A protein and the small-molecule ligand that binds it are described below.
Small molecule (SMILES): Nc1ncnc2c1ncn2[C@H]1C[C@H](O[P](=O)(O)OC[C@H]2OC[C@H](O)[C@@H]2OP(=O)(O)O)CO1

Sequence of chain 1.D:
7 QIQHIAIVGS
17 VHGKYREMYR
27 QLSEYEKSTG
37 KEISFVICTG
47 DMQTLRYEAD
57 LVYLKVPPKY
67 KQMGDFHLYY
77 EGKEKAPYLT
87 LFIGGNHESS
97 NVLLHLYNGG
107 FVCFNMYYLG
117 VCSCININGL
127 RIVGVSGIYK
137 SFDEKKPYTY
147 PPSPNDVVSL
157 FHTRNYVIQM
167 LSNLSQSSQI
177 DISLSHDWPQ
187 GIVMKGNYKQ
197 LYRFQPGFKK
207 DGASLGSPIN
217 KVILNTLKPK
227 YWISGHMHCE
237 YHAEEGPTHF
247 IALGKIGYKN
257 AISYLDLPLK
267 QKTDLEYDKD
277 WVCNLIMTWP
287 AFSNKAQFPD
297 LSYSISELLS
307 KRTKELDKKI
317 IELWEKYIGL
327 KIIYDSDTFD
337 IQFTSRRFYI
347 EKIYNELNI

Binding-site contacts:
Ligand atom O3' contacts residue G461 of chain 1.F at 2.9 Å (h-bond).
Ligand atom C8 contacts residue LYS251 of chain 1.D at 3.6 Å.
Ligand atom N6 contacts residue LYS251 of chain 1.D at 3.6 Å.
Ligand atom C6 contacts residue HIS18 of chain 1.D at 3.8 Å.
Ligand atom N9 contacts residue G461 of chain 1.F at 3.2 Å (h-bond).
Ligand atom N1 contacts residue HIS18 of chain 1.D at 3.8 Å.
Ligand atom C3' contacts residue HIS93 of chain 1.D at 3.9 Å.
Ligand atom O3' contacts residue ILE134 of chain 1.D at 3.6 Å.
Ligand atom C2 contacts residue GLN49 of chain 1.D at 3.0 Å.
Ligand atom C4' contacts residue ILE134 of chain 1.D at 3.7 Å (hydrophobic).
Ligand atom OP2 contacts residue LYS61 of chain 1.D at 3.0 Å (salt-bridge).
Ligand atom N3 contacts residue HIS93 of chain 1.D at 3.2 Å (h-bond).
Ligand atom C3' contacts residue G461 of chain 1.F at 2.5 Å.
Ligand atom C5' contacts residue ASN92 of chain 1.D at 3.1 Å.
Ligand atom N1 contacts residue GLN49 of chain 1.D at 3.2 Å (h-bond).
Ligand atom O2' contacts residue LYS136 of chain 1.D at 3.4 Å (salt-bridge).
Ligand atom OP2 contacts residue PHE157 of chain 1.D at 3.1 Å.
Ligand atom C1' contacts residue HIS93 of chain 1.D at 2.9 Å.
Ligand atom N7 contacts residue LYS251 of chain 1.D at 2.8 Å (salt-bridge).
Ligand atom N9 contacts residue HIS93 of chain 1.D at 3.6 Å (h-bond).
Ligand atom C4' contacts residue G461 of chain 1.F at 3.7 Å.
Ligand atom C5 contacts residue LYS251 of chain 1.D at 3.5 Å.
Ligand atom N7 contacts residue TYR66 of chain 1.D at 3.8 Å.
Ligand atom C2' contacts residue HIS93 of chain 1.D at 3.1 Å.
Ligand atom OP1 contacts residue HIS158 of chain 1.D at 2.7 Å (h-bond).
Ligand atom C4 contacts residue HIS93 of chain 1.D at 3.7 Å.
Ligand atom C2' contacts residue G461 of chain 1.F at 1.4 Å.
Ligand atom C4' contacts residue ASN92 of chain 1.D at 3.8 Å.
Ligand atom O3' contacts residue HIS93 of chain 1.D at 3.5 Å (h-bond).
Ligand atom N3 contacts residue VAL62 of chain 1.D at 3.8 Å.
Ligand atom O3' contacts residue LYS136 of chain 1.D at 3.1 Å (salt-bridge).
Ligand atom OP1 contacts residue LYS136 of chain 1.D at 3.3 Å (salt-bridge).
Ligand atom C1' contacts residue G461 of chain 1.F at 2.4 Å.
Ligand atom P contacts residue LYS136 of chain 1.D at 3.7 Å.
Ligand atom O4' contacts residue G461 of chain 1.F at 3.6 Å.
Ligand atom O5' contacts residue LYS61 of chain 1.D at 3.5 Å (salt-bridge).
Ligand atom OP1 contacts residue PHE157 of chain 1.D at 3.5 Å.
Ligand atom O4' contacts residue HIS232 of chain 1.D at 3.5 Å (h-bond).
Ligand atom N6 contacts residue HIS18 of chain 1.D at 3.0 Å.
Ligand atom P contacts residue LYS61 of chain 1.D at 3.9 Å.